Sequence of chain 3.A:
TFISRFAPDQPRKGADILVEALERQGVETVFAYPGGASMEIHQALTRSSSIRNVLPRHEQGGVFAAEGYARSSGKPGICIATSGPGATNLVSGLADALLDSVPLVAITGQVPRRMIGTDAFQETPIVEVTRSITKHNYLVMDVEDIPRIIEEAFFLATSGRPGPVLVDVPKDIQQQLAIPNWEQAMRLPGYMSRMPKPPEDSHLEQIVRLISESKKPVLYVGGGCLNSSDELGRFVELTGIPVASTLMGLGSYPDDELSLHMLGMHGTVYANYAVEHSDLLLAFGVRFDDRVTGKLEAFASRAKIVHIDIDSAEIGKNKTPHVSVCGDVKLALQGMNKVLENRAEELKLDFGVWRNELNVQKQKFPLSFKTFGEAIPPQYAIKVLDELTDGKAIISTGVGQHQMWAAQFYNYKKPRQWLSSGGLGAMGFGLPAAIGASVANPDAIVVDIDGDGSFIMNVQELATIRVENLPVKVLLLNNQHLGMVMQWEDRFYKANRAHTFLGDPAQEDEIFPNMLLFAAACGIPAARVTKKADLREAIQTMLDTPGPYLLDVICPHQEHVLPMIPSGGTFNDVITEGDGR

Sequence of chain 2.A:
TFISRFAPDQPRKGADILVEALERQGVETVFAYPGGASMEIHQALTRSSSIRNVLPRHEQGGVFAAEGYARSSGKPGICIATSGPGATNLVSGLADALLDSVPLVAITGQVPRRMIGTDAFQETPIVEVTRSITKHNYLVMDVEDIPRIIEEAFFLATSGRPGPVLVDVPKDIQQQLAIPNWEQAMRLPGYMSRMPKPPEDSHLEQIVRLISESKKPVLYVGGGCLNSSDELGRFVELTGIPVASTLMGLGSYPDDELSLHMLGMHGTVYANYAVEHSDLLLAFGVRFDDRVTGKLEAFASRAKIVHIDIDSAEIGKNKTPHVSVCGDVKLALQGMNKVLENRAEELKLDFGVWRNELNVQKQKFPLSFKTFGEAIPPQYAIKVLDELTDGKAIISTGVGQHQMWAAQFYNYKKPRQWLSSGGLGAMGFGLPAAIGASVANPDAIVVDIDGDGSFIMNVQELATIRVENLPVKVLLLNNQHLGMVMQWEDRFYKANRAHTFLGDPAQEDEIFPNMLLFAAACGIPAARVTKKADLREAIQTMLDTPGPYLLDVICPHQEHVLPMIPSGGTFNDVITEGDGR

The small molecule below binds the protein below.
Small molecule (SMILES): Cc1ncc(C[n+]2c([C@@](C)(O)OO)sc(CCOP(=O)(O)OP(=O)(O)O)c2C)c(N)n1

Binding-site contacts:
Ligand atom OAT contacts residue VAL400 of chain 2.A at 3.5 Å (h-bond).
Ligand atom CAA contacts residue GLU59 of chain 3.A at 3.5 Å.
Ligand atom OAJ contacts residue GLN402 of chain 2.A at 2.6 Å (h-bond).
Ligand atom OAT contacts residue HIS403 of chain 2.A at 3.1 Å (h-bond).
Ligand atom CAB contacts residue PRO34 of chain 3.A at 3.2 Å (hydrophobic).
Ligand atom OAS contacts residue LEU483 of chain 2.A at 3.4 Å.
Ligand atom OAF contacts residue HIS403 of chain 2.A at 2.9 Å (h-bond).
Ligand atom OAK contacts residue GLY454 of chain 2.A at 3.1 Å (h-bond).
Ligand atom CAN contacts residue VAL400 of chain 2.A at 3.2 Å (hydrophobic).
Ligand atom C6 contacts residue GLU59 of chain 3.A at 3.5 Å.
Ligand atom PBD contacts residue MG1 of chain 2.B at 3.2 Å.
Ligand atom PBD contacts residue GLN402 of chain 2.A at 3.5 Å.
Ligand atom OBC1 contacts residue WRQ1 of chain 2.D at 3.4 Å (h-bond).
Ligand atom C4 contacts residue MET428 of chain 2.A at 3.5 Å (hydrophobic).
Ligand atom OAK contacts residue MG1 of chain 2.B at 2.1 Å.
Ligand atom OAK contacts residue ASP453 of chain 2.A at 2.8 Å (salt-bridge).
Ligand atom OAI contacts residue ASN480 of chain 2.A at 2.8 Å (h-bond).
Ligand atom NAD contacts residue GLN122 of chain 3.A at 3.3 Å (h-bond).
Ligand atom OAF contacts residue GLN402 of chain 2.A at 3.5 Å (h-bond).
Ligand atom PBE contacts residue MG1 of chain 2.B at 3.3 Å.
Ligand atom OAI contacts residue GLY484 of chain 2.A at 3.0 Å (h-bond).
Ligand atom OAI contacts residue MG1 of chain 2.B at 2.0 Å.
Ligand atom OBC1 contacts residue GLY36 of chain 3.A at 3.5 Å (h-bond).
Ligand atom N1 contacts residue GLU59 of chain 3.A at 2.8 Å (salt-bridge).
Ligand atom OAG contacts residue GLY454 of chain 2.A at 3.3 Å (h-bond).
Ligand atom OAG contacts residue SER455 of chain 2.A at 2.8 Å (h-bond).
Ligand atom OAI contacts residue HIS482 of chain 2.A at 3.2 Å (h-bond).
Ligand atom OC11 contacts residue GLN122 of chain 3.A at 2.4 Å (h-bond).
Ligand atom CAX contacts residue MET428 of chain 2.A at 3.4 Å (hydrophobic).
Ligand atom CAA contacts residue ASN89 of chain 3.A at 3.4 Å.
Ligand atom N3 contacts residue MET428 of chain 2.A at 3.3 Å.
Ligand atom OAJ contacts residue GLY484 of chain 2.A at 3.2 Å (h-bond).
Ligand atom OAH contacts residue GLN122 of chain 3.A at 2.2 Å (h-bond).
Ligand atom NAD contacts residue GLY426 of chain 2.A at 2.8 Å (h-bond).
Ligand atom OAJ contacts residue MET485 of chain 2.A at 2.9 Å (h-bond).
Ligand atom OAG contacts residue GLY452 of chain 2.A at 3.5 Å.
Ligand atom OC11 contacts residue GLY36 of chain 3.A at 3.0 Å (h-bond).
Ligand atom OAK contacts residue HIS482 of chain 2.A at 3.1 Å (h-bond).
Ligand atom CAO contacts residue LEU483 of chain 2.A at 3.5 Å (hydrophobic).
Ligand atom OAJ contacts residue GLY401 of chain 2.A at 3.4 Å.